A small-molecule ligand and the protein it binds are described below.
Small molecule (SMILES): CC(=O)N[C@H]1[C@H](O[C@H]2[C@H](O)[C@@H](NC(C)=O)CO[C@@H]2CO)O[C@H](CO)[C@@H](O)[C@@H]1O

Binding-site contacts:
Ligand atom C6 contacts residue TRP220 of chain 1.A at 3.7 Å (hydrophobic).
Ligand atom C2 contacts residue GLN217 of chain 1.A at 4.4 Å.
Ligand atom O3 contacts residue GLN217 of chain 1.A at 3.3 Å (h-bond).
Ligand atom C2 contacts residue ASN205 of chain 1.A at 2.4 Å.
Ligand atom O6 contacts residue SER208 of chain 1.A at 4.1 Å.
Ligand atom O6 contacts residue TRP220 of chain 1.A at 4.0 Å.
Ligand atom C7 contacts residue GLN217 of chain 1.A at 3.3 Å.
Ligand atom N2 contacts residue ASN205 of chain 1.A at 2.8 Å (h-bond).
Ligand atom C8 contacts residue VAL215 of chain 1.A at 4.1 Å (hydrophobic).
Ligand atom C7 contacts residue ALA214 of chain 1.A at 4.3 Å (hydrophobic).
Ligand atom O5 contacts residue ASN205 of chain 1.A at 2.4 Å (h-bond).
Ligand atom C5 contacts residue SER208 of chain 1.A at 3.5 Å.
Ligand atom O6 contacts residue LEU210 of chain 1.A at 3.7 Å.
Ligand atom C6 contacts residue LEU210 of chain 1.A at 4.2 Å (hydrophobic).
Ligand atom C7 contacts residue ASN205 of chain 1.A at 3.4 Å.
Ligand atom O6 contacts residue LEU212 of chain 1.A at 4.2 Å.
Ligand atom C8 contacts residue GLN217 of chain 1.A at 3.6 Å.
Ligand atom C5 contacts residue ASN205 of chain 1.A at 3.7 Å.
Ligand atom C1 contacts residue ASN205 of chain 1.A at 1.4 Å.
Ligand atom C3 contacts residue ASN205 of chain 1.A at 3.8 Å.
Ligand atom O7 contacts residue ASN205 of chain 1.A at 3.4 Å (h-bond).
Ligand atom C8 contacts residue ALA214 of chain 1.A at 4.5 Å (hydrophobic).
Ligand atom O5 contacts residue SER208 of chain 1.A at 2.8 Å (h-bond).
Ligand atom C6 contacts residue SER208 of chain 1.A at 3.7 Å.
Ligand atom O7 contacts residue ALA214 of chain 1.A at 3.7 Å.
Ligand atom O7 contacts residue GLN217 of chain 1.A at 3.2 Å (h-bond).
Ligand atom N2 contacts residue GLN217 of chain 1.A at 4.0 Å.
Ligand atom O5 contacts residue LEU212 of chain 1.A at 3.9 Å.
Ligand atom O6 contacts residue GLN217 of chain 1.A at 3.6 Å.
Ligand atom C4 contacts residue ASN205 of chain 1.A at 4.2 Å.
Ligand atom C7 contacts residue VAL215 of chain 1.A at 4.2 Å (hydrophobic).
Ligand atom O7 contacts residue VAL215 of chain 1.A at 3.1 Å (h-bond).
Ligand atom C1 contacts residue SER208 of chain 1.A at 3.4 Å.

Sequence of chain 1.A:
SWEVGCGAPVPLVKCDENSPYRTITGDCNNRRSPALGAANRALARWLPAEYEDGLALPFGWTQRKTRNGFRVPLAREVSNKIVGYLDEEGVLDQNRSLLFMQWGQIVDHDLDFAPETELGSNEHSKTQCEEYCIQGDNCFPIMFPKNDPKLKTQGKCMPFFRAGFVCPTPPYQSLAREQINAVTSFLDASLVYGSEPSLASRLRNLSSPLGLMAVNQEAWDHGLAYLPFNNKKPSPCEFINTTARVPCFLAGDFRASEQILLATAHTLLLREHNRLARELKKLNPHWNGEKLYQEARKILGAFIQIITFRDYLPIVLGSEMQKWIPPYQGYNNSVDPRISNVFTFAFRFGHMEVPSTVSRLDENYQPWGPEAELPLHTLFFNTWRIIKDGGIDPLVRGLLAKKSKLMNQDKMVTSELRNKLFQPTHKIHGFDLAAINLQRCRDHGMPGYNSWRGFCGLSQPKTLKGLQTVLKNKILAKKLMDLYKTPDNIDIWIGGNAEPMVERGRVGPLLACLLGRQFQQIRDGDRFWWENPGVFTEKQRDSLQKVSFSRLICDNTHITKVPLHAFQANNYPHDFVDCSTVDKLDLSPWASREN